Binding-site contacts:
Ligand atom OP2 contacts residue MG1 of chain 1.G at 3.2 Å.
Ligand atom C3' contacts residue LEU170 of chain 1.C at 3.4 Å (hydrophobic).
Ligand atom O2 contacts residue VAL217 of chain 1.C at 3.5 Å.
Ligand atom OP1 contacts residue THR8 of chain 1.C at 3.5 Å (h-bond).
Ligand atom O3' contacts residue LEU170 of chain 1.C at 2.6 Å (h-bond).
Ligand atom O5' contacts residue ILE101 of chain 1.C at 3.6 Å.
Ligand atom O3' contacts residue LEU22 of chain 1.C at 3.8 Å.
Ligand atom P contacts residue MG1 of chain 1.G at 3.0 Å.
Ligand atom P contacts residue ASN80 of chain 1.C at 3.8 Å.
Ligand atom C5' contacts residue ASN80 of chain 1.C at 3.4 Å.
Ligand atom O3' contacts residue GLY169 of chain 1.C at 3.0 Å.
Ligand atom C7 contacts residue SER102 of chain 1.C at 3.7 Å.
Ligand atom O3' contacts residue ASN80 of chain 1.C at 3.5 Å (h-bond).
Ligand atom C2' contacts residue SER81 of chain 1.C at 3.5 Å.
Ligand atom OP1 contacts residue THR82 of chain 1.C at 2.6 Å (h-bond).
Ligand atom OP1 contacts residue PRO171 of chain 1.C at 3.5 Å.
Ligand atom OP1 contacts residue ASN80 of chain 1.C at 3.2 Å (h-bond).
Ligand atom C4' contacts residue GLY169 of chain 1.C at 3.8 Å.
Ligand atom OP2 contacts residue SER102 of chain 1.C at 2.4 Å (h-bond).
Ligand atom C5' contacts residue GLY169 of chain 1.C at 3.5 Å.
Ligand atom C5' contacts residue LEU170 of chain 1.C at 3.8 Å (hydrophobic).
Ligand atom C5' contacts residue THR8 of chain 1.C at 3.7 Å.
Ligand atom OP1 contacts residue GLY10 of chain 1.C at 2.9 Å (h-bond).
Ligand atom P contacts residue SER102 of chain 1.C at 3.8 Å.
Ligand atom O3' contacts residue THR82 of chain 1.C at 3.2 Å (h-bond).
Ligand atom C4 contacts residue ILE108 of chain 1.C at 3.8 Å (hydrophobic).
Ligand atom OP1 contacts residue MG1 of chain 1.G at 1.9 Å.
Ligand atom C7 contacts residue PHE220 of chain 1.C at 3.5 Å (hydrophobic).
Ligand atom C2 contacts residue ARG55 of chain 1.C at 3.3 Å.
Ligand atom N3 contacts residue ILE108 of chain 1.C at 3.5 Å.
Ligand atom OP1 contacts residue ASP7 of chain 1.C at 3.1 Å (salt-bridge).
Ligand atom P contacts residue THR82 of chain 1.C at 3.7 Å.
Ligand atom N3 contacts residue ARG55 of chain 1.C at 2.7 Å (salt-bridge).
Ligand atom C1' contacts residue ARG55 of chain 1.C at 3.8 Å.
Ligand atom C4 contacts residue ARG55 of chain 1.C at 3.7 Å.
Ligand atom N1 contacts residue ARG55 of chain 1.C at 3.6 Å (salt-bridge).
Ligand atom OP1 contacts residue GLY9 of chain 1.C at 3.2 Å.
Ligand atom O2 contacts residue ARG55 of chain 1.C at 3.0 Å (salt-bridge).
Ligand atom C3' contacts residue PHE220 of chain 1.C at 3.5 Å (hydrophobic).
Ligand atom O3' contacts residue PHE220 of chain 1.C at 3.6 Å.

Sequence of chain 1.C:
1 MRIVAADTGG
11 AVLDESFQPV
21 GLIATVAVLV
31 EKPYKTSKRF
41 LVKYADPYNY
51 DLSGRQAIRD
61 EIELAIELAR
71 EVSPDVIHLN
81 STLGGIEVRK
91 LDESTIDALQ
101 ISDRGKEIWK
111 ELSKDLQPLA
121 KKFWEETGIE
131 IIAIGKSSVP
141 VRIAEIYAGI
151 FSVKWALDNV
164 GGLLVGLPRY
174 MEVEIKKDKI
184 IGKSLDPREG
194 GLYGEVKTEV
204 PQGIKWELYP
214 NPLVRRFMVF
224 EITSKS

The protein below binds the small molecule below.
Small molecule (SMILES): Cc1cn([C@H]2C[C@H](O[P](=O)(O)OC[C@H]3O[C@@H](n4cc(C)c(=O)[nH]c4=O)C[C@@H]3O)[C@@H](CO[P](=O)(O)O[C@H]3C[C@H](n4cc(C)c(=O)[nH]c4=O)O[C@@H]3CO[P](=O)(O)O[C@H]3C[C@H](n4cc(C)c(=O)[nH]c4=O)O[C@@H]3COP(=O)=O)O2)c(=O)[nH]c1=O